Sequence of chain 1.A:
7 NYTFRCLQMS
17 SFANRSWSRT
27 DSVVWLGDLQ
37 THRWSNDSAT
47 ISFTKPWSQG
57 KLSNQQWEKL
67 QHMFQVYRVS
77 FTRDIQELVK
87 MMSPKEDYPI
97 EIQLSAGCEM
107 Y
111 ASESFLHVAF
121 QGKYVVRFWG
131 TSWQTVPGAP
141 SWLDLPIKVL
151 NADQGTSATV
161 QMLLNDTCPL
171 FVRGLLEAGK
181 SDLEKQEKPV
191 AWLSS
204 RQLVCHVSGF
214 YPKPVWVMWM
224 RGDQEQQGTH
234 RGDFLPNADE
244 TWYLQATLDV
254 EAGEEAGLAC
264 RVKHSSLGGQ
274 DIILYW

Binding-site contacts:
Ligand atom N2 contacts residue ASN42 of chain 1.A at 3.2 Å (h-bond).
Ligand atom C4 contacts residue ASN42 of chain 1.A at 4.3 Å.
Ligand atom C5 contacts residue ASN42 of chain 1.A at 3.5 Å.
Ligand atom C8 contacts residue ARG25 of chain 1.A at 4.0 Å.
Ligand atom O5 contacts residue ASN42 of chain 1.A at 2.3 Å (h-bond).
Ligand atom C8 contacts residue ASN42 of chain 1.A at 4.3 Å.
Ligand atom C7 contacts residue ARG25 of chain 1.A at 4.1 Å.
Ligand atom C8 contacts residue TRP23 of chain 1.A at 3.4 Å (hydrophobic).
Ligand atom N2 contacts residue ARG25 of chain 1.A at 3.8 Å.
Ligand atom C3 contacts residue SER24 of chain 1.A at 4.0 Å.
Ligand atom O7 contacts residue ASN42 of chain 1.A at 3.0 Å (h-bond).
Ligand atom C8 contacts residue SER24 of chain 1.A at 3.5 Å.
Ligand atom C1 contacts residue ASN42 of chain 1.A at 1.5 Å.
Ligand atom C2 contacts residue SER24 of chain 1.A at 3.6 Å.
Ligand atom N2 contacts residue SER24 of chain 1.A at 2.7 Å (h-bond).
Ligand atom C7 contacts residue ASN42 of chain 1.A at 3.2 Å.
Ligand atom O7 contacts residue ASP43 of chain 1.A at 4.4 Å.
Ligand atom C7 contacts residue SER24 of chain 1.A at 3.5 Å.
Ligand atom C2 contacts residue ASN42 of chain 1.A at 2.8 Å.
Ligand atom C1 contacts residue ARG25 of chain 1.A at 4.3 Å.
Ligand atom C3 contacts residue ASN42 of chain 1.A at 4.0 Å.
Ligand atom O7 contacts residue ARG25 of chain 1.A at 4.0 Å.
Ligand atom C1 contacts residue SER24 of chain 1.A at 3.9 Å.

The small molecule below binds the protein below.
Small molecule (SMILES): CC(=O)N[C@@H]1[C@@H](O)[C@H](O)[C@@H](CO)O[C@H]1O